Sequence of chain 1.FA:
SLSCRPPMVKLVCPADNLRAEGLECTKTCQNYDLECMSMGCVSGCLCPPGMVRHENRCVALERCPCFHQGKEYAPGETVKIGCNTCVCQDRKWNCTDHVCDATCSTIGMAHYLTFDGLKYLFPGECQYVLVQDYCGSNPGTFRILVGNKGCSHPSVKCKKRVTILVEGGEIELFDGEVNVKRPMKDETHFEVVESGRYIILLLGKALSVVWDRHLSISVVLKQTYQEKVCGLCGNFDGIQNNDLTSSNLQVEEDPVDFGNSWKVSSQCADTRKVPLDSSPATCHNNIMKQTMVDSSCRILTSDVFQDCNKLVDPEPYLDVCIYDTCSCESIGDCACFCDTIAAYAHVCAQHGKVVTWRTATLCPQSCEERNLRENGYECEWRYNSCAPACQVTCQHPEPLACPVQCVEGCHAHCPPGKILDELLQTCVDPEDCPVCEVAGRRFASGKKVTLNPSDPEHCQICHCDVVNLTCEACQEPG

Sequence of chain 1.Y:
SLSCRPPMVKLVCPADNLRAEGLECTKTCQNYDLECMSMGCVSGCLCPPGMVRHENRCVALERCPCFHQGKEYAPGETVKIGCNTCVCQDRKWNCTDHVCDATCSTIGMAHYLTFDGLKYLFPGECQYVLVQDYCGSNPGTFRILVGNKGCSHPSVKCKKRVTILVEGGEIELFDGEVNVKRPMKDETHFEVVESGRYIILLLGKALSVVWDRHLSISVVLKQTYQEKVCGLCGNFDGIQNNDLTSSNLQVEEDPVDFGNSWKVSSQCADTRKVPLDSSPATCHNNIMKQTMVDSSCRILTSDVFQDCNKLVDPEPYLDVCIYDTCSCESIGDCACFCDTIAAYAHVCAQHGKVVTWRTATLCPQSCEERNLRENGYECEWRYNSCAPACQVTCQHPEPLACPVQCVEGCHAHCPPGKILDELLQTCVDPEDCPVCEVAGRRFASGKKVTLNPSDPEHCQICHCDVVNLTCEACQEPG

This protein binds this small molecule.
Small molecule (SMILES): CC(=O)N[C@@H]1[C@@H](O)[C@H](O)[C@@H](CO)O[C@H]1O

Binding-site contacts:
Ligand atom C7 contacts residue TYR377 of chain 1.FA at 4.2 Å (hydrophobic).
Ligand atom C8 contacts residue TYR377 of chain 1.FA at 4.0 Å (hydrophobic).
Ligand atom C1 contacts residue ASN384 of chain 1.Y at 1.4 Å.
Ligand atom C5 contacts residue ASN384 of chain 1.Y at 3.5 Å.
Ligand atom C8 contacts residue ASN384 of chain 1.Y at 4.5 Å.
Ligand atom C2 contacts residue ASN384 of chain 1.Y at 2.3 Å.
Ligand atom C4 contacts residue ASN384 of chain 1.Y at 4.0 Å.
Ligand atom C7 contacts residue ASN384 of chain 1.Y at 3.2 Å.
Ligand atom N2 contacts residue ASN384 of chain 1.Y at 3.0 Å (h-bond).
Ligand atom O7 contacts residue TYR377 of chain 1.FA at 4.3 Å.
Ligand atom O5 contacts residue ASN384 of chain 1.Y at 2.2 Å (h-bond).
Ligand atom C3 contacts residue ASN384 of chain 1.Y at 3.7 Å.
Ligand atom O7 contacts residue ASN384 of chain 1.Y at 3.1 Å (h-bond).